Binding-site contacts:
Ligand atom O5 contacts residue GLU70 of chain 1.C at 3.3 Å (salt-bridge).
Ligand atom C3 contacts residue ASN81 of chain 1.C at 3.8 Å.
Ligand atom C8 contacts residue ASN81 of chain 1.C at 3.3 Å.
Ligand atom C4 contacts residue GLU70 of chain 1.C at 4.2 Å.
Ligand atom C8 contacts residue LYS82 of chain 1.C at 4.0 Å.
Ligand atom C1 contacts residue GLU70 of chain 1.C at 4.0 Å.
Ligand atom O5 contacts residue ILE67 of chain 1.C at 4.2 Å.
Ligand atom C5 contacts residue GLU70 of chain 1.C at 4.1 Å.
Ligand atom C4 contacts residue ASN81 of chain 1.C at 4.2 Å.
Ligand atom C7 contacts residue ASN81 of chain 1.C at 2.9 Å.
Ligand atom C6 contacts residue GLU70 of chain 1.C at 3.6 Å.
Ligand atom C2 contacts residue GLU70 of chain 1.C at 4.2 Å.
Ligand atom C2 contacts residue ASN81 of chain 1.C at 2.5 Å.
Ligand atom C1 contacts residue ILE67 of chain 1.C at 4.3 Å (hydrophobic).
Ligand atom O7 contacts residue ASN81 of chain 1.C at 3.5 Å (h-bond).
Ligand atom O6 contacts residue GLU70 of chain 1.C at 3.9 Å.
Ligand atom O5 contacts residue ASN81 of chain 1.C at 2.3 Å (h-bond).
Ligand atom C1 contacts residue ASN81 of chain 1.C at 1.4 Å.
Ligand atom C6 contacts residue SER69 of chain 1.C at 4.5 Å.
Ligand atom C5 contacts residue ASN81 of chain 1.C at 3.6 Å.
Ligand atom N2 contacts residue ASN81 of chain 1.C at 2.6 Å (h-bond).

This small molecule binds to this protein.
Small molecule (SMILES): CC(=O)N[C@@H]1[C@@H](O)[C@H](O)[C@@H](CO)O[C@H]1O

Sequence of chain 1.C:
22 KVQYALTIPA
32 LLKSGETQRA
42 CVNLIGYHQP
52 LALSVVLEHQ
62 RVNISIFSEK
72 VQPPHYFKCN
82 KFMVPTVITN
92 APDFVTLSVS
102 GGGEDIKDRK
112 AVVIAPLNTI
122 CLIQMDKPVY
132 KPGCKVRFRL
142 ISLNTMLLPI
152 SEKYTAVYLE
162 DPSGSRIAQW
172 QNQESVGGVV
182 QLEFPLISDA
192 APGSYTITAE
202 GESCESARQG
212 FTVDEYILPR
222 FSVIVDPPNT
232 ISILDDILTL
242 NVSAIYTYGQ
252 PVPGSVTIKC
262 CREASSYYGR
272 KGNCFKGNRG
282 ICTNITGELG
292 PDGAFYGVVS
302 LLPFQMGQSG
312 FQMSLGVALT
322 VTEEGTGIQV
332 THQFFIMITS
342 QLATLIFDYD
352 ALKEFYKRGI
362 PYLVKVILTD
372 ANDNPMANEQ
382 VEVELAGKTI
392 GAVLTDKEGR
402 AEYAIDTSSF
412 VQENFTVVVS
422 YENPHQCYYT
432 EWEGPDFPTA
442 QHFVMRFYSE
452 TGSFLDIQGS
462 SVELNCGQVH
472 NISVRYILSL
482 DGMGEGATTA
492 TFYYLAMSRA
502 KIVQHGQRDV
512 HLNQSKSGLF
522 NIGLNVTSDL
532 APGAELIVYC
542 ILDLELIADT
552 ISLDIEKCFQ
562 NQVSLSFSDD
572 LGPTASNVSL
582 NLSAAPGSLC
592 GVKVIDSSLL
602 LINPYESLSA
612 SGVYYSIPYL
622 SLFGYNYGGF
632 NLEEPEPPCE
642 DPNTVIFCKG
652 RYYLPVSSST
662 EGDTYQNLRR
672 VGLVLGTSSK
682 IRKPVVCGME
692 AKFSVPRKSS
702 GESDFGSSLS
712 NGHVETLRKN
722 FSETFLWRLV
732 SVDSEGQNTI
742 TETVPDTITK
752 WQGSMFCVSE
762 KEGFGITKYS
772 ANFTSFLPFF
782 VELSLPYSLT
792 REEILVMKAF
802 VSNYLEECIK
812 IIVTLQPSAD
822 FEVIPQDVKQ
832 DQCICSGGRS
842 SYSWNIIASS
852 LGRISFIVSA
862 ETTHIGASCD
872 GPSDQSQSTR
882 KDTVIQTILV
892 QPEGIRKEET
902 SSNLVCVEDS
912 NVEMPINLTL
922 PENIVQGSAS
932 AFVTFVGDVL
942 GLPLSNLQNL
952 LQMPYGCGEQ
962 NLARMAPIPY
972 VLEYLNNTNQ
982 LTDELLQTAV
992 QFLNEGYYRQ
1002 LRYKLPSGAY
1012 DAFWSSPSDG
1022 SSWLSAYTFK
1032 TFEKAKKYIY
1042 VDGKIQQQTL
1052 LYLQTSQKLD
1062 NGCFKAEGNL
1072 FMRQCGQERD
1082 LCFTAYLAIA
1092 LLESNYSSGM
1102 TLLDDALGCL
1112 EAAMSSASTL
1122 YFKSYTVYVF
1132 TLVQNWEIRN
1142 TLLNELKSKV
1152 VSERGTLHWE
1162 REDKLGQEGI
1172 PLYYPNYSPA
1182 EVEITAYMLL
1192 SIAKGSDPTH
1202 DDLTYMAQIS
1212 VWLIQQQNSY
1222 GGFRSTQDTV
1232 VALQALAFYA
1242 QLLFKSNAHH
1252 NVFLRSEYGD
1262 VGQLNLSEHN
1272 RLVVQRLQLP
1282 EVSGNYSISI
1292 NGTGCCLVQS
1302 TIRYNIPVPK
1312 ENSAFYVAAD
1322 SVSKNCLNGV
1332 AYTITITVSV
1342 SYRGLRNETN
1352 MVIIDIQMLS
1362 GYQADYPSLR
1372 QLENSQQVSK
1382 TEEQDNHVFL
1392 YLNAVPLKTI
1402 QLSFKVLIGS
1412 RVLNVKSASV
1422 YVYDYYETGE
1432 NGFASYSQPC